Binding-site contacts:
Ligand atom N contacts residue ASN63 of chain 1.D at 3.0 Å (h-bond).
Ligand atom ND1 contacts residue ASN63 of chain 1.D at 3.2 Å (h-bond).
Ligand atom N contacts residue SER77 of chain 1.D at 2.8 Å (h-bond).
Ligand atom C contacts residue TYR7 of chain 1.D at 3.2 Å (hydrophobic).
Ligand atom NE2 contacts residue CYS67 of chain 1.D at 3.5 Å (h-bond).
Ligand atom N contacts residue TYR99 of chain 1.D at 3.0 Å (h-bond).
Ligand atom O contacts residue TRP147 of chain 1.D at 3.0 Å (h-bond).
Ligand atom CD2 contacts residue TYR9 of chain 1.D at 2.6 Å (hydrophobic).
Ligand atom CB contacts residue ASN63 of chain 1.D at 3.4 Å.
Ligand atom CG1 contacts residue GLN155 of chain 1.D at 3.4 Å.
Ligand atom CB contacts residue TRP167 of chain 1.D at 3.4 Å (hydrophobic).
Ligand atom O contacts residue ILE66 of chain 1.D at 3.5 Å.
Ligand atom OG contacts residue ARG62 of chain 1.D at 2.9 Å (salt-bridge).
Ligand atom CD contacts residue THR73 of chain 1.D at 3.5 Å.
Ligand atom OXT contacts residue LYS146 of chain 1.D at 2.8 Å (salt-bridge).
Ligand atom CA contacts residue TYR99 of chain 1.D at 3.5 Å (hydrophobic).
Ligand atom C contacts residue LYS146 of chain 1.D at 3.4 Å.
Ligand atom O contacts residue LYS146 of chain 1.D at 3.4 Å.
Ligand atom CG1 contacts residue TYR99 of chain 1.D at 3.4 Å (hydrophobic).
Ligand atom CA contacts residue SER77 of chain 1.D at 3.4 Å.
Ligand atom O contacts residue THR143 of chain 1.D at 2.7 Å (h-bond).
Ligand atom O contacts residue TYR7 of chain 1.D at 3.5 Å.
Ligand atom NE2 contacts residue TYR7 of chain 1.D at 3.5 Å.
Ligand atom O contacts residue TYR84 of chain 1.D at 2.8 Å (h-bond).
Ligand atom OXT contacts residue ASN80 of chain 1.D at 2.7 Å (h-bond).
Ligand atom ND1 contacts residue GLU45 of chain 1.D at 3.2 Å (salt-bridge).
Ligand atom O contacts residue TYR159 of chain 1.D at 2.5 Å (h-bond).
Ligand atom CD1 contacts residue SER77 of chain 1.D at 3.2 Å.
Ligand atom OXT contacts residue TYR84 of chain 1.D at 3.4 Å (h-bond).
Ligand atom NE2 contacts residue SER24 of chain 1.D at 3.2 Å (h-bond).
Ligand atom CE1 contacts residue GLU45 of chain 1.D at 2.9 Å.
Ligand atom OG contacts residue ASN63 of chain 1.D at 3.1 Å (h-bond).
Ligand atom CG contacts residue THR73 of chain 1.D at 3.2 Å.
Ligand atom CA contacts residue TYR7 of chain 1.D at 3.1 Å (hydrophobic).
Ligand atom N contacts residue TYR7 of chain 1.D at 3.5 Å (h-bond).
Ligand atom N contacts residue TYR7 of chain 1.D at 3.0 Å (h-bond).
Ligand atom N contacts residue TYR171 of chain 1.D at 2.8 Å (h-bond).
Ligand atom C contacts residue TYR84 of chain 1.D at 3.5 Å (hydrophobic).
Ligand atom OE1 contacts residue THR73 of chain 1.D at 3.1 Å (h-bond).
Ligand atom CE1 contacts residue TYR7 of chain 1.D at 3.4 Å (hydrophobic).

Sequence of chain 1.D:
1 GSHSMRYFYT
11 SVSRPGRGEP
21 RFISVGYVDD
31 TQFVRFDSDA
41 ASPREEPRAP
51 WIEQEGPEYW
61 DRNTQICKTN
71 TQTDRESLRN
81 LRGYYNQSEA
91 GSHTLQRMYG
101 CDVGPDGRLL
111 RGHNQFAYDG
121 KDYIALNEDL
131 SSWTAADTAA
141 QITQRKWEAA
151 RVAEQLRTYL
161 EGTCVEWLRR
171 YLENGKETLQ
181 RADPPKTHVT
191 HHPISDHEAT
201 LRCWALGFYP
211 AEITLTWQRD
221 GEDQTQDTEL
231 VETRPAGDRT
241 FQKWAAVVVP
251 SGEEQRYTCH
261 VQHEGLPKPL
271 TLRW

This protein binds this small molecule.
Small molecule (SMILES): CC(C)C[C@H](NC(=O)[C@H](C)NC(=O)[C@H](CC(N)=O)NC(=O)[C@H](CCC(=O)O)NC(=O)[C@@H](NC(=O)[C@H](C)NC(=O)[C@@H](NC(=O)[C@H](CC1=NC=NC1)NC(=O)[C@@H](N)CO)C(C)C)C(C)C)C(=O)O